This small molecule binds to this protein.
Small molecule (SMILES): Cc1ccc(C(=O)Nc2ccc(CN3CCN(C)CC3)c(C(F)(F)F)c2)cc1C#Cc1cnc2cccnn12

Sequence of chain 1.B:
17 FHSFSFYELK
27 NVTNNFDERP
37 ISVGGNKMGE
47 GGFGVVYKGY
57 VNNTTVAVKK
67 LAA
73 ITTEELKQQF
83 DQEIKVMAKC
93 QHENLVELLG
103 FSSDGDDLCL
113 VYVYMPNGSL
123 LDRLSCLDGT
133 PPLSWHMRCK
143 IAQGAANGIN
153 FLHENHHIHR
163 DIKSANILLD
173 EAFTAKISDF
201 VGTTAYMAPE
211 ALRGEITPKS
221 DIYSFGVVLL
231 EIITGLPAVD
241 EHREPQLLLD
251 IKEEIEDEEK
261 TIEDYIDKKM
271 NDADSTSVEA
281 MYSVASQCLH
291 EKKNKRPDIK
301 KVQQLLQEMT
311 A

Binding-site contacts:
Ligand atom C14 contacts residue GLU85 of chain 1.B at 2.9 Å.
Ligand atom C12 contacts residue ASP181 of chain 1.B at 3.0 Å.
Ligand atom C25 contacts residue ILE160 of chain 1.B at 3.0 Å (hydrophobic).
Ligand atom C7 contacts residue TYR114 of chain 1.B at 3.4 Å (hydrophobic).
Ligand atom C22 contacts residue ILE160 of chain 1.B at 3.0 Å (hydrophobic).
Ligand atom N82 contacts residue LEU170 of chain 1.B at 3.5 Å.
Ligand atom C24 contacts residue ASP181 of chain 1.B at 3.4 Å.
Ligand atom O1 contacts residue VAL98 of chain 1.B at 3.3 Å.
Ligand atom C23 contacts residue HIS161 of chain 1.B at 3.2 Å.
Ligand atom C25 contacts residue HIS161 of chain 1.B at 3.4 Å.
Ligand atom C84 contacts residue MET44 of chain 1.B at 3.5 Å (hydrophobic).
Ligand atom C6 contacts residue TYR114 of chain 1.B at 3.5 Å (hydrophobic).
Ligand atom F1 contacts residue VAL98 of chain 1.B at 3.3 Å.
Ligand atom C16 contacts residue MET89 of chain 1.B at 3.5 Å (hydrophobic).
Ligand atom C17 contacts residue MET89 of chain 1.B at 3.5 Å (hydrophobic).
Ligand atom C23 contacts residue ASP181 of chain 1.B at 3.5 Å.
Ligand atom C1 contacts residue ALA63 of chain 1.B at 3.5 Å (hydrophobic).
Ligand atom C10 contacts residue PHE182 of chain 1.B at 3.5 Å (hydrophobic).
Ligand atom C8 contacts residue TYR114 of chain 1.B at 3.4 Å (hydrophobic).
Ligand atom N2 contacts residue ASP181 of chain 1.B at 3.3 Å (salt-bridge).
Ligand atom N81 contacts residue MET44 of chain 1.B at 3.5 Å.
Ligand atom C82 contacts residue MET44 of chain 1.B at 3.5 Å (hydrophobic).
Ligand atom C5 contacts residue PHE182 of chain 1.B at 3.5 Å (hydrophobic).
Ligand atom N4 contacts residue ILE160 of chain 1.B at 3.4 Å (h-bond).
Ligand atom C18 contacts residue ASP181 of chain 1.B at 3.5 Å.
Ligand atom C13 contacts residue GLU85 of chain 1.B at 3.6 Å.
Ligand atom F3 contacts residue HIS161 of chain 1.B at 3.6 Å.
Ligand atom N2 contacts residue TYR114 of chain 1.B at 3.3 Å (h-bond).
Ligand atom F1 contacts residue ILE179 of chain 1.B at 3.3 Å.
Ligand atom N1 contacts residue TYR116 of chain 1.B at 3.4 Å.
Ligand atom C1 contacts residue VAL115 of chain 1.B at 3.4 Å (hydrophobic).
Ligand atom C81 contacts residue MET44 of chain 1.B at 3.5 Å (hydrophobic).
Ligand atom C4 contacts residue PHE182 of chain 1.B at 3.5 Å (hydrophobic).
Ligand atom C83 contacts residue MET44 of chain 1.B at 3.5 Å (hydrophobic).
Ligand atom O1 contacts residue ASP181 of chain 1.B at 2.5 Å (salt-bridge).
Ligand atom C9 contacts residue ASP181 of chain 1.B at 3.5 Å.
Ligand atom N1 contacts residue MET117 of chain 1.B at 2.9 Å (h-bond).
Ligand atom N2 contacts residue GLU85 of chain 1.B at 3.2 Å (salt-bridge).
Ligand atom O1 contacts residue SER180 of chain 1.B at 3.1 Å.
Ligand atom N82 contacts residue MET44 of chain 1.B at 3.5 Å.